Binding-site contacts:
Ligand atom C5 contacts residue THR236 of chain 1.D at 4.3 Å.
Ligand atom O5 contacts residue THR108 of chain 1.D at 4.0 Å.
Ligand atom C1 contacts residue THR236 of chain 1.D at 4.2 Å.
Ligand atom C2 contacts residue ASN234 of chain 1.D at 2.4 Å.
Ligand atom C7 contacts residue ASN234 of chain 1.D at 3.5 Å.
Ligand atom C3 contacts residue ASN234 of chain 1.D at 3.8 Å.
Ligand atom O5 contacts residue ASN234 of chain 1.D at 2.4 Å (h-bond).
Ligand atom O5 contacts residue THR236 of chain 1.D at 4.2 Å.
Ligand atom N2 contacts residue ASN234 of chain 1.D at 2.9 Å (h-bond).
Ligand atom C5 contacts residue ASN234 of chain 1.D at 3.7 Å.
Ligand atom C8 contacts residue ASN234 of chain 1.D at 4.3 Å.
Ligand atom O6 contacts residue THR236 of chain 1.D at 4.3 Å.
Ligand atom C4 contacts residue ASN234 of chain 1.D at 4.2 Å.
Ligand atom C1 contacts residue ASN234 of chain 1.D at 1.4 Å.
Ligand atom O7 contacts residue ASN234 of chain 1.D at 3.7 Å.

Sequence of chain 1.D:
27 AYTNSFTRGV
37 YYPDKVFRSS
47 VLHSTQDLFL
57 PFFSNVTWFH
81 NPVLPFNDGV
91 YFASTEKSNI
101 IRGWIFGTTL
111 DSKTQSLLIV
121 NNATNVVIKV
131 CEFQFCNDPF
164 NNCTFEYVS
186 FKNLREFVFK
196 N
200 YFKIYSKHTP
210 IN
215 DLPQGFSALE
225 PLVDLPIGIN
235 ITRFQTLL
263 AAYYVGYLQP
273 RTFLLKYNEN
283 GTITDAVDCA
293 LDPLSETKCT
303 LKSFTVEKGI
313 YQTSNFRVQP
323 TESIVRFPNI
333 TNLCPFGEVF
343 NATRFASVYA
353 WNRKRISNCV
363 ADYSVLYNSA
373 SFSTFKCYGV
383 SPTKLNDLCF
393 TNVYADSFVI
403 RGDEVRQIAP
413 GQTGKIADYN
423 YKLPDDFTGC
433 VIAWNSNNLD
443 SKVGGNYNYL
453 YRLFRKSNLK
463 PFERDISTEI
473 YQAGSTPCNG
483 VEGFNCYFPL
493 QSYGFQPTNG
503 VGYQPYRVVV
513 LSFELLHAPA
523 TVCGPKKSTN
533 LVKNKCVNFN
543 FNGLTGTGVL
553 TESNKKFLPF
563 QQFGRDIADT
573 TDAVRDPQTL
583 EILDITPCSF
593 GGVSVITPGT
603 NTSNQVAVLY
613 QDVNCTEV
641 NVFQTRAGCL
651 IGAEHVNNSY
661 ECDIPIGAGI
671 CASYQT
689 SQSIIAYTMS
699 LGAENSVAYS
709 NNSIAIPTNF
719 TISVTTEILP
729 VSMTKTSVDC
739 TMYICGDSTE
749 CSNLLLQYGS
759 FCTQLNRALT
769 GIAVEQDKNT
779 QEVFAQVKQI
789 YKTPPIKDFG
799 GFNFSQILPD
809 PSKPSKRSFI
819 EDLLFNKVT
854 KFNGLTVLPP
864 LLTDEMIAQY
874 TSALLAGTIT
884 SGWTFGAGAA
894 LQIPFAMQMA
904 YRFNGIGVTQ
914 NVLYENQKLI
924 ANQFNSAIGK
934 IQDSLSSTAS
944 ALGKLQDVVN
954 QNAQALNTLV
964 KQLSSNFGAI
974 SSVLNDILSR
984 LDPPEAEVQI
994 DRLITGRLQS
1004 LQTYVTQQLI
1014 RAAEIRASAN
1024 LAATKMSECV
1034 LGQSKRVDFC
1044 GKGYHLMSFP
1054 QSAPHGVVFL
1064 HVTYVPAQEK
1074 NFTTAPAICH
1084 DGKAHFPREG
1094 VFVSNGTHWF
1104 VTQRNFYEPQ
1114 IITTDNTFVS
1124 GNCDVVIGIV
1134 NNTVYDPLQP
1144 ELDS

This protein binds this small molecule.
Small molecule (SMILES): CC(=O)N[C@@H]1[C@@H](O)[C@H](O)[C@@H](CO)O[C@H]1O